Sequence of chain 1.D:
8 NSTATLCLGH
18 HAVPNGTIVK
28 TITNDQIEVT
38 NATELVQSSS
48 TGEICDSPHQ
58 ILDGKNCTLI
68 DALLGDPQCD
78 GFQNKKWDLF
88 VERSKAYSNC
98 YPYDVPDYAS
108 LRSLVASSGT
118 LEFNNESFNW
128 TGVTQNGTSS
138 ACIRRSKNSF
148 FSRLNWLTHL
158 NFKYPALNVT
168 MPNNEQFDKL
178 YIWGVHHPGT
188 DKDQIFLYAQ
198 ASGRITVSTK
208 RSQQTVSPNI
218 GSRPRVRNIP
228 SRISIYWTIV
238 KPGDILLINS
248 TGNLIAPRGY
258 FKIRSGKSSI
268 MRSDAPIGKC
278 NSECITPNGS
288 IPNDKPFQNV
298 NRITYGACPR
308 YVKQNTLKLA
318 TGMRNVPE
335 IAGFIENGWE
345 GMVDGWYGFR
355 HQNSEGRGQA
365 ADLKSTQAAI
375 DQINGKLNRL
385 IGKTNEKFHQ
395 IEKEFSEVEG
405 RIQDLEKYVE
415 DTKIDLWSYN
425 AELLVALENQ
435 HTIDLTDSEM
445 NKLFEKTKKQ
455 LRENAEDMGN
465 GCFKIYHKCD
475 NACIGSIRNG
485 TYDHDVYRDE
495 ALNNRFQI

A small-molecule ligand and the protein it binds are described below.
Small molecule (SMILES): CC(=O)N[C@@H]1[C@@H](O)[C@H](O)[C@@H](CO)O[C@H]1O

Binding-site contacts:
Ligand atom C7 contacts residue ASN38 of chain 1.D at 3.3 Å.
Ligand atom O5 contacts residue ASN38 of chain 1.D at 2.4 Å (h-bond).
Ligand atom C8 contacts residue THR37 of chain 1.D at 3.8 Å.
Ligand atom N2 contacts residue ASN38 of chain 1.D at 2.9 Å (h-bond).
Ligand atom O7 contacts residue ASN38 of chain 1.D at 3.4 Å (h-bond).
Ligand atom C1 contacts residue ASN38 of chain 1.D at 1.4 Å.
Ligand atom C8 contacts residue ASN38 of chain 1.D at 4.0 Å.
Ligand atom C7 contacts residue THR37 of chain 1.D at 4.4 Å.
Ligand atom C4 contacts residue ASN38 of chain 1.D at 4.2 Å.
Ligand atom C5 contacts residue ASN38 of chain 1.D at 3.7 Å.
Ligand atom C3 contacts residue ASN38 of chain 1.D at 3.8 Å.
Ligand atom C2 contacts residue ASN38 of chain 1.D at 2.4 Å.